Sequence of chain 1.F:
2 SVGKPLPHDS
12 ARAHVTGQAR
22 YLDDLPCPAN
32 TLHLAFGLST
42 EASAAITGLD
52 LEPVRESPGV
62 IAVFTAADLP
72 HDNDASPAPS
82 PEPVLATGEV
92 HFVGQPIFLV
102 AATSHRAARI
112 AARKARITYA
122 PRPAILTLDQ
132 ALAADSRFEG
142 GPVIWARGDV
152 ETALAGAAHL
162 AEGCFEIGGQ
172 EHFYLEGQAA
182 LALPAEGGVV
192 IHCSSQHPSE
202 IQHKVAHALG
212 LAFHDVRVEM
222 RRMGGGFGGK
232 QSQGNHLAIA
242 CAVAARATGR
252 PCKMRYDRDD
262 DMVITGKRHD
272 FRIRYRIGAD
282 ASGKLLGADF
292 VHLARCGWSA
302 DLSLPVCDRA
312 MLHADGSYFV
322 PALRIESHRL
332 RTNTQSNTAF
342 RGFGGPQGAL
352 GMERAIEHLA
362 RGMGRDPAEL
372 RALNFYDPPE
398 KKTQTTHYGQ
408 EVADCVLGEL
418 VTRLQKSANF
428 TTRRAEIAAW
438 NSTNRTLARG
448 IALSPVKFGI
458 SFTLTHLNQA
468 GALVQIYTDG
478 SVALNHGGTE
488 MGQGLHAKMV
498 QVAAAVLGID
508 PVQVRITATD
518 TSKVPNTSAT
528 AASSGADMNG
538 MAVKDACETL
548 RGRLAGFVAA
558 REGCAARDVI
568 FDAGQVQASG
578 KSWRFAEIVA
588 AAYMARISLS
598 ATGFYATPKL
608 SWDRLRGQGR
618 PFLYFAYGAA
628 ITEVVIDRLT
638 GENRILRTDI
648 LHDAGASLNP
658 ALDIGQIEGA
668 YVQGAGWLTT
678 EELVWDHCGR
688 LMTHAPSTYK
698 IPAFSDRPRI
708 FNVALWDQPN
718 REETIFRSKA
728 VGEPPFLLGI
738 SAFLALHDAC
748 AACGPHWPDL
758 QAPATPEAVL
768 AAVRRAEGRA

Binding-site contacts:
Ligand atom C6 contacts residue PHE344 of chain 1.F at 3.2 Å (hydrophobic).
Ligand atom N1 contacts residue XAX1 of chain 1.X at 3.4 Å (h-bond).
Ligand atom O6 contacts residue PHE344 of chain 1.F at 3.6 Å.
Ligand atom O6 contacts residue ARG310 of chain 1.F at 2.7 Å (salt-bridge).
Ligand atom N9 contacts residue PHE459 of chain 1.F at 4.0 Å.
Ligand atom C2 contacts residue ALA529 of chain 1.F at 3.4 Å (hydrophobic).
Ligand atom N7 contacts residue THR460 of chain 1.F at 2.8 Å (h-bond).
Ligand atom O6 contacts residue ALA529 of chain 1.F at 4.0 Å.
Ligand atom C5 contacts residue THR460 of chain 1.F at 3.8 Å.
Ligand atom C2 contacts residue XAX1 of chain 1.X at 2.4 Å.
Ligand atom C8 contacts residue LEU461 of chain 1.F at 3.4 Å (hydrophobic).
Ligand atom C6 contacts residue ARG310 of chain 1.F at 3.6 Å.
Ligand atom N7 contacts residue LEU461 of chain 1.F at 3.8 Å.
Ligand atom C4 contacts residue PHE459 of chain 1.F at 3.9 Å (hydrophobic).
Ligand atom N1 contacts residue ARG310 of chain 1.F at 3.9 Å.
Ligand atom C6 contacts residue ALA529 of chain 1.F at 3.8 Å (hydrophobic).
Ligand atom N7 contacts residue PRO306 of chain 1.F at 4.1 Å.
Ligand atom C4 contacts residue PHE344 of chain 1.F at 3.3 Å (hydrophobic).
Ligand atom N1 contacts residue PHE344 of chain 1.F at 3.4 Å.
Ligand atom C4 contacts residue GLN232 of chain 1.F at 3.8 Å.
Ligand atom C8 contacts residue PHE344 of chain 1.F at 3.7 Å (hydrophobic).
Ligand atom C2 contacts residue ALA528 of chain 1.F at 3.8 Å (hydrophobic).
Ligand atom C2 contacts residue PHE344 of chain 1.F at 3.4 Å (hydrophobic).
Ligand atom O6 contacts residue THR460 of chain 1.F at 3.4 Å.
Ligand atom N9 contacts residue GLN232 of chain 1.F at 3.4 Å (h-bond).
Ligand atom C5 contacts residue PHE344 of chain 1.F at 3.2 Å (hydrophobic).
Ligand atom N9 contacts residue PHE344 of chain 1.F at 3.4 Å.
Ligand atom N9 contacts residue LEU303 of chain 1.F at 4.0 Å.
Ligand atom O6 contacts residue SER458 of chain 1.F at 3.8 Å.
Ligand atom N3 contacts residue ALA528 of chain 1.F at 3.6 Å.
Ligand atom C8 contacts residue PRO306 of chain 1.F at 3.9 Å (hydrophobic).
Ligand atom N3 contacts residue PHE344 of chain 1.F at 3.4 Å.
Ligand atom N3 contacts residue XAX1 of chain 1.X at 3.2 Å (h-bond).
Ligand atom N1 contacts residue ALA529 of chain 1.F at 3.5 Å.
Ligand atom N7 contacts residue PHE459 of chain 1.F at 3.8 Å.
Ligand atom N3 contacts residue GLN232 of chain 1.F at 3.5 Å (h-bond).
Ligand atom C8 contacts residue THR460 of chain 1.F at 3.7 Å.
Ligand atom C8 contacts residue PHE459 of chain 1.F at 4.0 Å (hydrophobic).
Ligand atom N7 contacts residue PHE344 of chain 1.F at 3.4 Å.
Ligand atom C5 contacts residue PHE459 of chain 1.F at 3.9 Å (hydrophobic).

A small-molecule ligand and the protein it binds are described below.
Small molecule (SMILES): O=c1[nH]cnc2nc[nH]c12